Binding-site contacts:
Ligand atom C14 contacts residue TRP108 of chain 1.B at 3.5 Å (hydrophobic).
Ligand atom C1 contacts residue ASP92 of chain 1.A at 3.7 Å.
Ligand atom C15 contacts residue TYR36 of chain 1.B at 4.2 Å (hydrophobic).
Ligand atom C15 contacts residue TRP108 of chain 1.B at 3.2 Å (hydrophobic).
Ligand atom C1 contacts residue GLY50 of chain 1.A at 4.5 Å.
Ligand atom C13 contacts residue TYR36 of chain 1.B at 4.5 Å (hydrophobic).
Ligand atom C16 contacts residue PHE49 of chain 1.A at 4.4 Å (hydrophobic).
Ligand atom C8 contacts residue ASP92 of chain 1.A at 3.3 Å.
Ligand atom C11 contacts residue TRP108 of chain 1.B at 4.0 Å (hydrophobic).
Ligand atom C1 contacts residue ARG93 of chain 1.A at 3.8 Å.
Ligand atom C6 contacts residue ASP92 of chain 1.A at 4.3 Å.
Ligand atom C9 contacts residue ASP92 of chain 1.A at 3.1 Å.
Ligand atom C2 contacts residue ASP92 of chain 1.A at 3.9 Å.
Ligand atom C7 contacts residue ASP92 of chain 1.A at 3.9 Å.
Ligand atom C16 contacts residue GLN35 of chain 1.B at 3.7 Å.
Ligand atom C12 contacts residue TRP108 of chain 1.B at 4.2 Å (hydrophobic).
Ligand atom O4 contacts residue ASP92 of chain 1.A at 4.2 Å.
Ligand atom C5 contacts residue ASP92 of chain 1.A at 4.2 Å.
Ligand atom O1 contacts residue ARG93 of chain 1.A at 2.8 Å (salt-bridge).
Ligand atom C1 contacts residue PHE49 of chain 1.A at 3.7 Å (hydrophobic).
Ligand atom C10 contacts residue ASP92 of chain 1.A at 4.0 Å.
Ligand atom C11 contacts residue ASP92 of chain 1.A at 4.2 Å.
Ligand atom C13 contacts residue TRP108 of chain 1.B at 4.0 Å (hydrophobic).
Ligand atom C2 contacts residue ARG93 of chain 1.A at 4.4 Å.
Ligand atom C12 contacts residue GLN35 of chain 1.B at 4.2 Å.
Ligand atom C13 contacts residue GLN35 of chain 1.B at 4.1 Å.
Ligand atom C16 contacts residue ASP92 of chain 1.A at 3.6 Å.
Ligand atom C17 contacts residue ASP92 of chain 1.A at 3.7 Å.
Ligand atom C3 contacts residue ARG93 of chain 1.A at 4.0 Å.
Ligand atom C3 contacts residue ASP92 of chain 1.A at 4.2 Å.
Ligand atom O3 contacts residue ASP92 of chain 1.A at 4.1 Å.
Ligand atom C16 contacts residue TRP108 of chain 1.B at 3.5 Å (hydrophobic).
Ligand atom C14 contacts residue GLN35 of chain 1.B at 4.0 Å.
Ligand atom C11 contacts residue GLN35 of chain 1.B at 4.2 Å.
Ligand atom O2 contacts residue ASP92 of chain 1.A at 3.4 Å (salt-bridge).
Ligand atom C1 contacts residue GLN35 of chain 1.B at 3.9 Å.
Ligand atom C14 contacts residue TYR36 of chain 1.B at 3.6 Å (hydrophobic).
Ligand atom C4 contacts residue ASP92 of chain 1.A at 3.6 Å.
Ligand atom C15 contacts residue GLN35 of chain 1.B at 3.7 Å.

Sequence of chain 1.A:
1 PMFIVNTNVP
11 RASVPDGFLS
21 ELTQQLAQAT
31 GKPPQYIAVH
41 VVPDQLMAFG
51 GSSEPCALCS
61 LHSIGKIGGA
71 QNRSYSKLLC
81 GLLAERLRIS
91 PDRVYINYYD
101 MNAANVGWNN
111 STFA

The protein below binds the small molecule below.
Small molecule (SMILES): Cc1c(-c2ccccc2)oc2c(C(=O)OCCN3CCCCC3)cccc2c1=O

Sequence of chain 1.B:
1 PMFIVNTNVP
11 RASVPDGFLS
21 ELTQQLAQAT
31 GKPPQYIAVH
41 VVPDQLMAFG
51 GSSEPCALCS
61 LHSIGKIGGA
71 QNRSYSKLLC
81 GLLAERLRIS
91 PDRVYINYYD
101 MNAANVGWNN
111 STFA